The small molecule below binds the protein below.
Small molecule (SMILES): O=C(O)[C@H](O)c1ccccc1

Sequence of chain 1.C:
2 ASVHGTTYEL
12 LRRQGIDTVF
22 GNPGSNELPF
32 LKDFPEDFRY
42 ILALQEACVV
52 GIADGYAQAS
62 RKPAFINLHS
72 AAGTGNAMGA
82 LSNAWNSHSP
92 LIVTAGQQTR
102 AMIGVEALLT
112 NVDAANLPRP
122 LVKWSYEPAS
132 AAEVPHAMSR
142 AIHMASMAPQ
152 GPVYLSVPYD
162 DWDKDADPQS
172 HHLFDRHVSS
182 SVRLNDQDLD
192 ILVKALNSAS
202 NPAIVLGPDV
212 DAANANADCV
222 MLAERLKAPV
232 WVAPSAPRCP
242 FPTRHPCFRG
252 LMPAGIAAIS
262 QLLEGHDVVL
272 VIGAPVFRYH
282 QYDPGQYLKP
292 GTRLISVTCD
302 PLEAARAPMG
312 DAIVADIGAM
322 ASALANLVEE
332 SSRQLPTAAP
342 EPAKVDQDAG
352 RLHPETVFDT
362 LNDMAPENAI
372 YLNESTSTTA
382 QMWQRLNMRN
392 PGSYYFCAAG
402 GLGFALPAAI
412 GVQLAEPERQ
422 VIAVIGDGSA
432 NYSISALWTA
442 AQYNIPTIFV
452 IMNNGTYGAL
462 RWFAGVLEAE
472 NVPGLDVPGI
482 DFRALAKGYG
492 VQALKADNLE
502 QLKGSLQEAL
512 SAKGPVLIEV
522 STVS

Sequence of chain 1.D:
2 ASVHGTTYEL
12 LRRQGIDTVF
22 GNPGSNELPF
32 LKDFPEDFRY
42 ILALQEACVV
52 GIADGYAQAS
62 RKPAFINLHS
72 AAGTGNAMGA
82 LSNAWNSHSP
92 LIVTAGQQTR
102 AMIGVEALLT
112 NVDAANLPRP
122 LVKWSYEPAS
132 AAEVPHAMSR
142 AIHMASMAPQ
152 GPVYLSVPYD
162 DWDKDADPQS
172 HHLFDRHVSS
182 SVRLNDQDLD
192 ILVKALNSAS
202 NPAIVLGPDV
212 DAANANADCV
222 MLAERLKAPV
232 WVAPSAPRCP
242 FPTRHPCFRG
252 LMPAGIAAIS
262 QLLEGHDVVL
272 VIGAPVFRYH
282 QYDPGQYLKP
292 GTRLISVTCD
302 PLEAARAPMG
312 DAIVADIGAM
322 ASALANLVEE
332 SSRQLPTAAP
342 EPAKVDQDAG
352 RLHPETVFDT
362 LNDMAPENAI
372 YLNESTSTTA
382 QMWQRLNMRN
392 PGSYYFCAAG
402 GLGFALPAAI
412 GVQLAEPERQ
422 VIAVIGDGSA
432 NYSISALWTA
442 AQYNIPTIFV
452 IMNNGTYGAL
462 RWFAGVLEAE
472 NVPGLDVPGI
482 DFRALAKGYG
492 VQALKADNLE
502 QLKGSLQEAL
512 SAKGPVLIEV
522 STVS

Binding-site contacts:
Ligand atom C2 contacts residue GLY401 of chain 1.C at 3.6 Å.
Ligand atom C7 contacts residue SER26 of chain 1.D at 4.4 Å.
Ligand atom C6 contacts residue TPP1 of chain 1.Y at 3.9 Å.
Ligand atom O11 contacts residue TPP1 of chain 1.Y at 3.2 Å.
Ligand atom C10 contacts residue HIS281 of chain 1.C at 4.1 Å.
Ligand atom C6 contacts residue HIS281 of chain 1.C at 3.4 Å.
Ligand atom C2 contacts residue TPP1 of chain 1.Y at 4.0 Å.
Ligand atom C7 contacts residue LEU110 of chain 1.D at 3.4 Å (hydrophobic).
Ligand atom C4 contacts residue PHE397 of chain 1.C at 4.0 Å (hydrophobic).
Ligand atom C5 contacts residue HIS281 of chain 1.C at 4.0 Å.
Ligand atom C1 contacts residue HIS281 of chain 1.C at 3.6 Å.
Ligand atom O11 contacts residue LEU110 of chain 1.D at 4.4 Å.
Ligand atom C7 contacts residue TPP1 of chain 1.Y at 3.7 Å.
Ligand atom O8 contacts residue LEU110 of chain 1.D at 3.4 Å.
Ligand atom C3 contacts residue GLY401 of chain 1.C at 4.2 Å.
Ligand atom C7 contacts residue HIS70 of chain 1.D at 3.7 Å.
Ligand atom C1 contacts residue TPP1 of chain 1.Y at 3.7 Å.
Ligand atom O11 contacts residue LEU461 of chain 1.C at 3.4 Å.
Ligand atom O8 contacts residue HIS70 of chain 1.D at 2.8 Å (h-bond).
Ligand atom C4 contacts residue THR377 of chain 1.C at 3.5 Å.
Ligand atom O12 contacts residue SER26 of chain 1.D at 2.7 Å (h-bond).
Ligand atom C10 contacts residue LEU461 of chain 1.C at 4.4 Å (hydrophobic).
Ligand atom C10 contacts residue TPP1 of chain 1.Y at 3.7 Å.
Ligand atom C3 contacts residue THR377 of chain 1.C at 3.9 Å.
Ligand atom O12 contacts residue LEU110 of chain 1.D at 3.4 Å.
Ligand atom C2 contacts residue HIS281 of chain 1.C at 4.2 Å.
Ligand atom C5 contacts residue TPP1 of chain 1.Y at 4.2 Å.
Ligand atom C10 contacts residue HIS70 of chain 1.D at 4.0 Å.
Ligand atom C10 contacts residue LEU110 of chain 1.D at 3.6 Å (hydrophobic).
Ligand atom C7 contacts residue HIS281 of chain 1.C at 3.9 Å.
Ligand atom O8 contacts residue GLY401 of chain 1.C at 4.0 Å.
Ligand atom O11 contacts residue HIS70 of chain 1.D at 3.8 Å.
Ligand atom O11 contacts residue GLY25 of chain 1.D at 3.8 Å.
Ligand atom O11 contacts residue SER26 of chain 1.D at 2.9 Å (h-bond).
Ligand atom O12 contacts residue HIS281 of chain 1.C at 3.2 Å.
Ligand atom C5 contacts residue THR377 of chain 1.C at 3.9 Å.
Ligand atom O8 contacts residue TPP1 of chain 1.Y at 2.8 Å (h-bond).
Ligand atom C3 contacts residue PHE397 of chain 1.C at 3.7 Å (hydrophobic).
Ligand atom C10 contacts residue SER26 of chain 1.D at 3.3 Å.
Ligand atom C5 contacts residue ALA460 of chain 1.C at 4.3 Å (hydrophobic).